Sequence of chain 1.A:
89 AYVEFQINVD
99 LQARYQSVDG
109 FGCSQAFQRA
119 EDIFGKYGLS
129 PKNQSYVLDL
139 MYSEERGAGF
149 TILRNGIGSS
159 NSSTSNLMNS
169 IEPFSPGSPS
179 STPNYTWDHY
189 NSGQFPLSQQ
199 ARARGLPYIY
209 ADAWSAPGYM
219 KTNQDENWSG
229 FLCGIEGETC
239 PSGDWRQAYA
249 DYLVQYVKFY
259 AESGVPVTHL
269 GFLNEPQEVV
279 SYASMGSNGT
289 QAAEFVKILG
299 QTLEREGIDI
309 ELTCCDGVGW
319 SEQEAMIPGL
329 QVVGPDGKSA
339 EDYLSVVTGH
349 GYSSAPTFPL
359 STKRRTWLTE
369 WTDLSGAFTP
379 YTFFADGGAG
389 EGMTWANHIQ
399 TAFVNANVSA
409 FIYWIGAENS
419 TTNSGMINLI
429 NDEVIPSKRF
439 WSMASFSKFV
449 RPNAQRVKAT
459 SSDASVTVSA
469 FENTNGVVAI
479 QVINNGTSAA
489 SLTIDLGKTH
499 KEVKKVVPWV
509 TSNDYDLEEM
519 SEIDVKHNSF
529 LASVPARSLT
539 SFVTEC

Binding-site contacts:
Ligand atom O7 contacts residue ASP384 of chain 1.A at 3.3 Å.
Ligand atom C6 contacts residue ARG535 of chain 1.A at 3.8 Å.
Ligand atom C7 contacts residue ASN483 of chain 1.A at 3.3 Å.
Ligand atom C5 contacts residue GLY386 of chain 1.A at 4.2 Å.
Ligand atom C3 contacts residue ASN483 of chain 1.A at 3.8 Å.
Ligand atom O5 contacts residue ASN483 of chain 1.A at 2.4 Å (h-bond).
Ligand atom O7 contacts residue ASN483 of chain 1.A at 3.4 Å (h-bond).
Ligand atom C1 contacts residue GLY385 of chain 1.A at 3.9 Å.
Ligand atom O5 contacts residue ASP384 of chain 1.A at 3.6 Å (salt-bridge).
Ligand atom N2 contacts residue ASP384 of chain 1.A at 4.2 Å.
Ligand atom C3 contacts residue ASP384 of chain 1.A at 3.3 Å.
Ligand atom C5 contacts residue ASN483 of chain 1.A at 3.6 Å.
Ligand atom C6 contacts residue GLY385 of chain 1.A at 3.8 Å.
Ligand atom C2 contacts residue ASN483 of chain 1.A at 2.5 Å.
Ligand atom O3 contacts residue ASP384 of chain 1.A at 2.9 Å (salt-bridge).
Ligand atom C4 contacts residue ASP384 of chain 1.A at 3.4 Å.
Ligand atom C1 contacts residue ARG535 of chain 1.A at 3.6 Å.
Ligand atom C1 contacts residue ASN483 of chain 1.A at 1.4 Å.
Ligand atom C8 contacts residue ASN395 of chain 1.A at 3.5 Å.
Ligand atom O5 contacts residue GLY385 of chain 1.A at 4.0 Å.
Ligand atom C5 contacts residue GLY385 of chain 1.A at 3.8 Å.
Ligand atom C6 contacts residue ASP384 of chain 1.A at 3.8 Å.
Ligand atom O5 contacts residue GLY385 of chain 1.A at 3.7 Å.
Ligand atom C1 contacts residue ASP384 of chain 1.A at 3.5 Å.
Ligand atom C3 contacts residue PHE382 of chain 1.A at 4.2 Å (hydrophobic).
Ligand atom O2 contacts residue ASP384 of chain 1.A at 2.5 Å (salt-bridge).
Ligand atom C5 contacts residue ASP384 of chain 1.A at 4.2 Å.
Ligand atom C2 contacts residue ASP384 of chain 1.A at 3.2 Å.
Ligand atom C2 contacts residue ASP384 of chain 1.A at 3.2 Å.
Ligand atom O6 contacts residue ARG535 of chain 1.A at 3.0 Å (salt-bridge).
Ligand atom O7 contacts residue ALA383 of chain 1.A at 4.2 Å.
Ligand atom C4 contacts residue GLY385 of chain 1.A at 4.1 Å.
Ligand atom C5 contacts residue ARG535 of chain 1.A at 3.5 Å.
Ligand atom C6 contacts residue GLY386 of chain 1.A at 3.9 Å.
Ligand atom O5 contacts residue ARG535 of chain 1.A at 3.2 Å (salt-bridge).
Ligand atom N2 contacts residue MET391 of chain 1.A at 3.8 Å.
Ligand atom O7 contacts residue PHE382 of chain 1.A at 3.7 Å.
Ligand atom C5 contacts residue PHE382 of chain 1.A at 3.7 Å (hydrophobic).
Ligand atom O4 contacts residue PHE382 of chain 1.A at 3.9 Å.
Ligand atom N2 contacts residue ASN483 of chain 1.A at 2.9 Å (h-bond).

The protein below binds the small molecule below.
Small molecule (SMILES): CC(=O)N[C@H]1[C@H](O[C@H]2[C@H](O)[C@@H](NC(C)=O)CO[C@@H]2CO)O[C@H](CO)[C@@H](O[C@@H]2O[C@H](CO[C@H]3O[C@H](CO)[C@@H](O)[C@H](O[C@H]4O[C@H](CO)[C@@H](O)[C@H](O)[C@@H]4O)[C@@H]3O)[C@@H](O)[C@H](O)[C@@H]2O)[C@@H]1O